Sequence of chain 1.B:
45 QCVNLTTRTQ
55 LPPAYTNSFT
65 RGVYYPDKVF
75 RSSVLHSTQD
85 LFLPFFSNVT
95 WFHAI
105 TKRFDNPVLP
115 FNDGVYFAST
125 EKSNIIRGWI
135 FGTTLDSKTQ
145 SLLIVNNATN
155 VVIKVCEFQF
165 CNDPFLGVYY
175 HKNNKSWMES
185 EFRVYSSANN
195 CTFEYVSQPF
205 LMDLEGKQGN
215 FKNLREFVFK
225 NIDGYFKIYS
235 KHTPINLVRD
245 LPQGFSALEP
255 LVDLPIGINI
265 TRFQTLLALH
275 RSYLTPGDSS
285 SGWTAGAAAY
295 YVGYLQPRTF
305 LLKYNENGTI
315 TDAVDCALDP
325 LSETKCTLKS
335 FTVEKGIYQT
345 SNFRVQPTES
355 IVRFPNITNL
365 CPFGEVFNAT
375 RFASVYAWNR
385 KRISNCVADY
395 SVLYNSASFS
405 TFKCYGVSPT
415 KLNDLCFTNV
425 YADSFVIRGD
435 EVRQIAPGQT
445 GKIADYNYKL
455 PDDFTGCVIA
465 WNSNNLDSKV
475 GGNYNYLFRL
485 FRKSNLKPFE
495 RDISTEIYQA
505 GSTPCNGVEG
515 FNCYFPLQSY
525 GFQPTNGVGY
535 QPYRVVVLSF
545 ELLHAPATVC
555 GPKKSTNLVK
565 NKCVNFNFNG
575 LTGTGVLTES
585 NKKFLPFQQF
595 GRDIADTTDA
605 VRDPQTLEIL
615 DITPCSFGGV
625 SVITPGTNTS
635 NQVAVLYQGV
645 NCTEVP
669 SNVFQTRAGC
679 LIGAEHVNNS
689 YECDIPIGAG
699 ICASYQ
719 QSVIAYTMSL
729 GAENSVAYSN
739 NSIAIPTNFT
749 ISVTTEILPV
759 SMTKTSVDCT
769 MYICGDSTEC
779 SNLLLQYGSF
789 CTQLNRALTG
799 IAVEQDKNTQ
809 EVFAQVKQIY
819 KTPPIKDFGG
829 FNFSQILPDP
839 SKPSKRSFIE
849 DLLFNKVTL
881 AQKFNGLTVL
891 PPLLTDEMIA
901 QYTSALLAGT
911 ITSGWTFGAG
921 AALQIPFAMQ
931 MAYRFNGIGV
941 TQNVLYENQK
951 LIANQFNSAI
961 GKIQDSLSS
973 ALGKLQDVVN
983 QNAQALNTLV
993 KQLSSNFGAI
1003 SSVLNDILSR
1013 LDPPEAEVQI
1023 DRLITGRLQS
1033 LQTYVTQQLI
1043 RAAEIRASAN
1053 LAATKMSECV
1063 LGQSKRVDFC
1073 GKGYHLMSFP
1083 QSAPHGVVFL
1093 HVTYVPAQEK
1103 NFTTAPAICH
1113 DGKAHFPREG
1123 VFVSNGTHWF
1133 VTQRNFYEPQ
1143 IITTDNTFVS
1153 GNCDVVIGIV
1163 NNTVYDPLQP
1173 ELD

This small molecule binds to this protein.
Small molecule (SMILES): CC(=O)N[C@H]1[C@H](O[C@H]2[C@H](O)[C@@H](NC(C)=O)CO[C@@H]2CO)O[C@H](CO)[C@@H](O)[C@@H]1O

Binding-site contacts:
Ligand atom O7 contacts residue HIS1130 of chain 1.B at 3.9 Å.
Ligand atom O5 contacts residue ASN1127 of chain 1.B at 2.3 Å (h-bond).
Ligand atom C7 contacts residue ASN1127 of chain 1.B at 3.4 Å.
Ligand atom C6 contacts residue HIS1130 of chain 1.B at 4.3 Å.
Ligand atom C8 contacts residue HIS1130 of chain 1.B at 4.1 Å.
Ligand atom C1 contacts residue HIS1130 of chain 1.B at 4.0 Å.
Ligand atom O5 contacts residue HIS1130 of chain 1.B at 4.1 Å.
Ligand atom C8 contacts residue ASN1127 of chain 1.B at 3.6 Å.
Ligand atom N2 contacts residue ASN1127 of chain 1.B at 2.9 Å (h-bond).
Ligand atom C4 contacts residue HIS1130 of chain 1.B at 4.1 Å.
Ligand atom C3 contacts residue ASN1127 of chain 1.B at 3.8 Å.
Ligand atom O5 contacts residue PHE1132 of chain 1.B at 4.1 Å.
Ligand atom C8 contacts residue THR1129 of chain 1.B at 4.2 Å.
Ligand atom O4 contacts residue HIS1130 of chain 1.B at 3.8 Å.
Ligand atom C1 contacts residue ASN1127 of chain 1.B at 1.4 Å.
Ligand atom O7 contacts residue ASN1127 of chain 1.B at 3.4 Å (h-bond).
Ligand atom C2 contacts residue ASN1127 of chain 1.B at 2.5 Å.
Ligand atom C5 contacts residue HIS1130 of chain 1.B at 3.4 Å.
Ligand atom C5 contacts residue ASN1127 of chain 1.B at 3.6 Å.
Ligand atom C6 contacts residue PHE1132 of chain 1.B at 3.7 Å (hydrophobic).
Ligand atom N2 contacts residue THR1129 of chain 1.B at 3.9 Å.
Ligand atom C7 contacts residue HIS1130 of chain 1.B at 4.1 Å.
Ligand atom C3 contacts residue HIS1130 of chain 1.B at 4.0 Å.
Ligand atom C4 contacts residue ASN1127 of chain 1.B at 4.2 Å.
Ligand atom C5 contacts residue PHE1132 of chain 1.B at 4.3 Å (hydrophobic).